Binding-site contacts:
Ligand atom C5 contacts residue HIS1 of chain 3.D at 4.4 Å.
Ligand atom C3 contacts residue HIS1 of chain 3.D at 2.3 Å.
Ligand atom O1 contacts residue HIS1 of chain 3.D at 2.2 Å (h-bond).
Ligand atom C2 contacts residue HIS1 of chain 3.D at 1.3 Å.
Ligand atom C4 contacts residue HIS1 of chain 3.D at 3.6 Å.
Ligand atom O1 contacts residue PRO2 of chain 3.D at 3.4 Å (h-bond).
Ligand atom C3 contacts residue CYS7 of chain 3.D at 4.4 Å (hydrophobic).
Ligand atom C2 contacts residue PRO2 of chain 3.D at 3.9 Å (hydrophobic).
Ligand atom C4 contacts residue CYS7 of chain 3.D at 3.0 Å (hydrophobic).
Ligand atom C6 contacts residue CYS7 of chain 3.D at 1.8 Å (hydrophobic).
Ligand atom C5 contacts residue CYS7 of chain 3.D at 2.8 Å (hydrophobic).

Sequence of chain 3.D:
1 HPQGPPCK

A protein and the small-molecule ligand that binds it are described below.
Small molecule (SMILES): CCCCC(=O)O